This protein binds this small molecule.
Small molecule (SMILES): CC[C@H](C)[C@@H]1NC(=O)[C@H]([C@@H](C)O)NC(=O)[C@H](CCCCN)NC(=O)[C@H](CC2=c3ccccc3=NC2)NC(=O)CSC[C@@H](C(N)=O)NC(=O)[C@H](CCC(N)=O)NC(=O)[C@H](CCCCNC(C)=O)NC(=O)[C@H]([C@@H](C)O)NC(=O)[C@H](CCCN=C(N)N)NC(=O)[C@H](CC2=c3ccccc3=NC2)NC(=O)[C@H]([C@@H](C)O)NC(=O)[C@H](CCCCNC(C)=O)NC(=O)CNC(=O)[C@H](CCCCNC(C)=O)NC1=O

Sequence of chain 2.B:
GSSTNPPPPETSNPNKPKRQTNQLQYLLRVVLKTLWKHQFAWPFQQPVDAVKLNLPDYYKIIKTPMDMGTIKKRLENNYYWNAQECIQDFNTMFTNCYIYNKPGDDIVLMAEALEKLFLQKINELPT

Binding-site contacts:
Ligand atom CH3 contacts residue PRO47 of chain 1.D at 3.7 Å (hydrophobic).
Ligand atom CG1 contacts residue ASP110 of chain 1.D at 3.6 Å.
Ligand atom OG1 contacts residue ASP109 of chain 2.B at 3.4 Å (salt-bridge).
Ligand atom NE2 contacts residue ASP110 of chain 2.B at 3.7 Å.
Ligand atom CG contacts residue ASN105 of chain 2.B at 3.6 Å.
Ligand atom CG contacts residue LEU59 of chain 2.B at 3.6 Å (hydrophobic).
Ligand atom CD1 contacts residue ASP110 of chain 1.D at 3.4 Å.
Ligand atom NE1 contacts residue TYR104 of chain 2.B at 2.7 Å (h-bond).
Ligand atom CD contacts residue TYR104 of chain 2.B at 3.5 Å (hydrophobic).
Ligand atom CG contacts residue ASP109 of chain 2.B at 3.7 Å.
Ligand atom CD contacts residue ASN105 of chain 2.B at 3.6 Å.
Ligand atom NZ contacts residue ASP110 of chain 1.D at 3.1 Å (salt-bridge).
Ligand atom NZ contacts residue TYR102 of chain 2.B at 3.0 Å (h-bond).
Ligand atom NZ contacts residue VAL52 of chain 2.B at 3.7 Å.
Ligand atom O contacts residue LEU59 of chain 2.B at 3.6 Å.
Ligand atom OE1 contacts residue ASP110 of chain 2.B at 3.0 Å (salt-bridge).
Ligand atom N contacts residue ASP61 of chain 2.B at 3.7 Å.
Ligand atom CE2 contacts residue TYR104 of chain 2.B at 3.7 Å (hydrophobic).
Ligand atom CE contacts residue TRP46 of chain 1.D at 3.4 Å (hydrophobic).
Ligand atom NZ contacts residue ASN105 of chain 2.B at 2.7 Å (h-bond).
Ligand atom O contacts residue TYR104 of chain 2.B at 2.7 Å (h-bond).
Ligand atom OE1 contacts residue ASP109 of chain 2.B at 3.7 Å.
Ligand atom CE contacts residue ILE103 of chain 2.B at 3.5 Å (hydrophobic).
Ligand atom O contacts residue TRP46 of chain 1.D at 3.5 Å (h-bond).
Ligand atom O contacts residue LYS106 of chain 2.B at 3.1 Å.
Ligand atom CE contacts residue ASP110 of chain 1.D at 3.0 Å.
Ligand atom OH contacts residue ASN105 of chain 2.B at 3.2 Å (h-bond).
Ligand atom CB contacts residue ASP109 of chain 2.B at 3.6 Å.
Ligand atom CZ2 contacts residue ILE103 of chain 2.B at 3.6 Å (hydrophobic).
Ligand atom CG2 contacts residue TYR104 of chain 2.B at 3.6 Å (hydrophobic).
Ligand atom N contacts residue ASN105 of chain 2.B at 3.2 Å (h-bond).
Ligand atom CH3 contacts residue PHE48 of chain 2.B at 3.6 Å (hydrophobic).
Ligand atom CB contacts residue ASN105 of chain 2.B at 3.6 Å.
Ligand atom O contacts residue LEU59 of chain 2.B at 3.5 Å.
Ligand atom CB contacts residue ASP109 of chain 2.B at 3.6 Å.
Ligand atom NZ contacts residue ILE103 of chain 2.B at 2.6 Å (h-bond).
Ligand atom CD1 contacts residue TYR104 of chain 2.B at 3.3 Å (hydrophobic).
Ligand atom O contacts residue TRP46 of chain 1.D at 3.2 Å (h-bond).
Ligand atom CE contacts residue ASN105 of chain 2.B at 3.2 Å.
Ligand atom CD contacts residue ILE103 of chain 2.B at 3.5 Å (hydrophobic).

Sequence of chain 1.D:
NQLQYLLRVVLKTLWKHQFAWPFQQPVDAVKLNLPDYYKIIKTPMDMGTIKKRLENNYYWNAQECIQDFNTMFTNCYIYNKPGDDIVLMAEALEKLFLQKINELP